Sequence of chain 1.B:
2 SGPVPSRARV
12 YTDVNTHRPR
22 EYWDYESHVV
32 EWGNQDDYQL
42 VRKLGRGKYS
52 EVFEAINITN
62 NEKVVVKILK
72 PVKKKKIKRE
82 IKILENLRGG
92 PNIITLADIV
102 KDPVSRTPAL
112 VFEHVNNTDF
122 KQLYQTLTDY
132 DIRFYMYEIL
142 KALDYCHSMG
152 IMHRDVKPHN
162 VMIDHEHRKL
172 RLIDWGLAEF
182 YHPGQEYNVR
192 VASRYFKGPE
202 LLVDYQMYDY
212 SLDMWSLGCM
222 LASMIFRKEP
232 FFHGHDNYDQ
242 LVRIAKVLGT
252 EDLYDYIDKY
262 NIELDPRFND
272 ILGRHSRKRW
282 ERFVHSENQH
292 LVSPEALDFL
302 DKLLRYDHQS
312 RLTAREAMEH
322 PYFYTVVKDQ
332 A

Binding-site contacts:
Ligand atom N2 contacts residue ILE174 of chain 1.B at 3.6 Å.
Ligand atom C12 contacts residue VAL66 of chain 1.B at 3.7 Å (hydrophobic).
Ligand atom C7 contacts residue LEU45 of chain 1.B at 3.7 Å (hydrophobic).
Ligand atom C4 contacts residue ILE174 of chain 1.B at 3.8 Å (hydrophobic).
Ligand atom C14 contacts residue GLU114 of chain 1.B at 3.3 Å.
Ligand atom C16 contacts residue VAL116 of chain 1.B at 3.5 Å (hydrophobic).
Ligand atom C4 contacts residue VAL53 of chain 1.B at 3.7 Å (hydrophobic).
Ligand atom N5 contacts residue VAL116 of chain 1.B at 2.9 Å (h-bond).
Ligand atom C14 contacts residue VAL66 of chain 1.B at 3.8 Å (hydrophobic).
Ligand atom C2 contacts residue LYS68 of chain 1.B at 3.7 Å.
Ligand atom N4 contacts residue ILE95 of chain 1.B at 3.6 Å.
Ligand atom C17 contacts residue VAL116 of chain 1.B at 3.5 Å (hydrophobic).
Ligand atom C3 contacts residue ASP175 of chain 1.B at 3.9 Å.
Ligand atom S contacts residue LEU45 of chain 1.B at 3.8 Å.
Ligand atom C15 contacts residue ILE95 of chain 1.B at 3.9 Å (hydrophobic).
Ligand atom C14 contacts residue VAL116 of chain 1.B at 3.6 Å (hydrophobic).
Ligand atom N3 contacts residue VAL116 of chain 1.B at 3.1 Å (h-bond).
Ligand atom C6 contacts residue VAL53 of chain 1.B at 3.7 Å (hydrophobic).
Ligand atom N4 contacts residue ILE174 of chain 1.B at 3.6 Å.
Ligand atom C16 contacts residue ASN118 of chain 1.B at 3.9 Å.
Ligand atom C9 contacts residue MET163 of chain 1.B at 3.8 Å (hydrophobic).
Ligand atom N3 contacts residue VAL66 of chain 1.B at 3.6 Å.
Ligand atom N contacts residue ILE174 of chain 1.B at 3.8 Å.
Ligand atom C18 contacts residue LEU45 of chain 1.B at 3.8 Å (hydrophobic).
Ligand atom N1 contacts residue MET163 of chain 1.B at 3.8 Å.
Ligand atom C8 contacts residue VAL53 of chain 1.B at 3.8 Å (hydrophobic).
Ligand atom C3 contacts residue ILE174 of chain 1.B at 3.7 Å (hydrophobic).
Ligand atom O contacts residue LYS68 of chain 1.B at 2.8 Å (salt-bridge).
Ligand atom C contacts residue VAL53 of chain 1.B at 3.5 Å (hydrophobic).
Ligand atom C14 contacts residue ILE95 of chain 1.B at 3.8 Å (hydrophobic).
Ligand atom C15 contacts residue ILE174 of chain 1.B at 3.7 Å (hydrophobic).
Ligand atom C11 contacts residue MET163 of chain 1.B at 3.7 Å (hydrophobic).
Ligand atom C5 contacts residue VAL53 of chain 1.B at 3.6 Å (hydrophobic).
Ligand atom N1 contacts residue VAL66 of chain 1.B at 3.6 Å.
Ligand atom C17 contacts residue HIS115 of chain 1.B at 3.6 Å.
Ligand atom C2 contacts residue ASP175 of chain 1.B at 3.6 Å.
Ligand atom N4 contacts residue PHE113 of chain 1.B at 3.5 Å.
Ligand atom N contacts residue ASP175 of chain 1.B at 3.0 Å (salt-bridge).
Ligand atom O contacts residue ASP175 of chain 1.B at 3.2 Å.
Ligand atom N2 contacts residue VAL66 of chain 1.B at 3.6 Å.

The protein below binds the small molecule below.
Small molecule (SMILES): N#Cc1cnn2c(NC3CC3)cc(-c3sccc3-c3ccc(=O)[nH]c3)nc12